This small molecule binds to this protein.
Small molecule (SMILES): Nc1nn2nccc2c2ccccc12

Sequence of chain 2.A:
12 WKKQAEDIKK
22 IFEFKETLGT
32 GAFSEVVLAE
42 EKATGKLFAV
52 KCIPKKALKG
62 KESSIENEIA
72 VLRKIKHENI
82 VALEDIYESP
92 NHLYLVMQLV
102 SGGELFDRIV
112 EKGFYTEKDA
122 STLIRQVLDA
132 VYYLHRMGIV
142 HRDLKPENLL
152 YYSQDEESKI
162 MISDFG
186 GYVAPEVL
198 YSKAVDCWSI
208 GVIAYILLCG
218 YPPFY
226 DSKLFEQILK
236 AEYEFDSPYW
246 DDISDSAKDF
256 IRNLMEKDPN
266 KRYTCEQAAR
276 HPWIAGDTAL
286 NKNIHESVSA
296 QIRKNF

Binding-site contacts:
Ligand atom C5 contacts residue MET98 of chain 2.A at 4.2 Å (hydrophobic).
Ligand atom C contacts residue LYS52 of chain 2.A at 4.1 Å.
Ligand atom C5 contacts residue VAL82 of chain 2.A at 3.2 Å (hydrophobic).
Ligand atom C8 contacts residue ILE70 of chain 2.A at 3.5 Å (hydrophobic).
Ligand atom C6 contacts residue VAL82 of chain 2.A at 3.9 Å (hydrophobic).
Ligand atom N contacts residue MET98 of chain 2.A at 3.0 Å (h-bond).
Ligand atom C3 contacts residue MET98 of chain 2.A at 3.6 Å (hydrophobic).
Ligand atom N contacts residue SER164 of chain 2.A at 3.2 Å (h-bond).
Ligand atom N1 contacts residue ASP165 of chain 2.A at 3.4 Å (salt-bridge).
Ligand atom C2 contacts residue PHE166 of chain 2.A at 3.7 Å (hydrophobic).
Ligand atom C contacts residue PHE166 of chain 2.A at 3.9 Å (hydrophobic).
Ligand atom N2 contacts residue LEU96 of chain 2.A at 3.6 Å.
Ligand atom C1 contacts residue LEU96 of chain 2.A at 3.6 Å (hydrophobic).
Ligand atom N1 contacts residue PHE166 of chain 2.A at 3.7 Å.
Ligand atom N1 contacts residue LEU96 of chain 2.A at 4.2 Å.
Ligand atom C contacts residue ASP165 of chain 2.A at 3.6 Å.
Ligand atom C9 contacts residue ILE70 of chain 2.A at 4.2 Å (hydrophobic).
Ligand atom C9 contacts residue PHE166 of chain 2.A at 4.2 Å (hydrophobic).
Ligand atom C2 contacts residue LEU96 of chain 2.A at 4.2 Å (hydrophobic).
Ligand atom N1 contacts residue LYS52 of chain 2.A at 3.1 Å (salt-bridge).
Ligand atom C4 contacts residue VAL82 of chain 2.A at 3.4 Å (hydrophobic).
Ligand atom C4 contacts residue PHE166 of chain 2.A at 3.9 Å (hydrophobic).
Ligand atom C3 contacts residue PHE166 of chain 2.A at 3.6 Å (hydrophobic).
Ligand atom N2 contacts residue PHE166 of chain 2.A at 3.8 Å.
Ligand atom N3 contacts residue PHE166 of chain 2.A at 3.9 Å.
Ligand atom N3 contacts residue LYS52 of chain 2.A at 3.3 Å (salt-bridge).
Ligand atom N contacts residue ASP165 of chain 2.A at 2.9 Å (salt-bridge).
Ligand atom C7 contacts residue PHE166 of chain 2.A at 4.1 Å (hydrophobic).
Ligand atom N2 contacts residue LYS52 of chain 2.A at 3.6 Å.
Ligand atom C9 contacts residue LEU96 of chain 2.A at 3.8 Å (hydrophobic).
Ligand atom C5 contacts residue PHE166 of chain 2.A at 4.0 Å (hydrophobic).
Ligand atom N contacts residue LYS52 of chain 2.A at 4.2 Å.
Ligand atom C contacts residue MET98 of chain 2.A at 3.5 Å (hydrophobic).
Ligand atom C6 contacts residue PHE166 of chain 2.A at 4.0 Å (hydrophobic).
Ligand atom C4 contacts residue MET98 of chain 2.A at 3.3 Å (hydrophobic).
Ligand atom N contacts residue PHE166 of chain 2.A at 4.0 Å.
Ligand atom C8 contacts residue LEU96 of chain 2.A at 3.7 Å (hydrophobic).
Ligand atom C4 contacts residue SER164 of chain 2.A at 4.2 Å.
Ligand atom C1 contacts residue PHE166 of chain 2.A at 4.0 Å (hydrophobic).
Ligand atom N3 contacts residue LEU96 of chain 2.A at 3.7 Å.